This small molecule binds to this protein.
Small molecule (SMILES): C=C(O[C@H]1[C@H](O)[C@@H](CO)O[C@H](O[P](=O)(O)O[P](=O)(O)OC[C@H]2O[C@@H](n3ccc(=O)[nH]c3=O)[C@H](O)[C@@H]2O)[C@@H]1NC(C)=O)C(=O)O

Sequence of chain 1.F:
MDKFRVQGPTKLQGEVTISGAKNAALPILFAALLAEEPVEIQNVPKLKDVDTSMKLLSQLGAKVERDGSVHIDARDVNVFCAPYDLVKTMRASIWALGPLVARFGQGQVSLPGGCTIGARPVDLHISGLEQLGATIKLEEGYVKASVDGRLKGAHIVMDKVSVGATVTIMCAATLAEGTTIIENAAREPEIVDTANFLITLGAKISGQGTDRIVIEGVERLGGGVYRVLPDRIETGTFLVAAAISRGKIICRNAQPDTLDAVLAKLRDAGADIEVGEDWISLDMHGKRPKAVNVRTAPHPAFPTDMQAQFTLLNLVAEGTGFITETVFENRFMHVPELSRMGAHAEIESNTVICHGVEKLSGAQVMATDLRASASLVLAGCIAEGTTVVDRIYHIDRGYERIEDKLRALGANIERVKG

Binding-site contacts:
Ligand atom O4U contacts residue PRO121 of chain 1.F at 3.4 Å (h-bond).
Ligand atom O3 contacts residue ASP305 of chain 1.F at 3.5 Å (salt-bridge).
Ligand atom O7 contacts residue TRP95 of chain 1.F at 3.7 Å.
Ligand atom N3U contacts residue LEU124 of chain 1.F at 3.7 Å.
Ligand atom O1A contacts residue VAL163 of chain 1.F at 2.7 Å (h-bond).
Ligand atom C1E contacts residue LYS22 of chain 1.F at 3.5 Å.
Ligand atom C5U contacts residue SER162 of chain 1.F at 3.6 Å.
Ligand atom N3U contacts residue PRO121 of chain 1.F at 3.3 Å (h-bond).
Ligand atom O2A contacts residue GLY164 of chain 1.F at 3.6 Å.
Ligand atom C4U contacts residue LEU124 of chain 1.F at 3.7 Å (hydrophobic).
Ligand atom C7 contacts residue ASN23 of chain 1.F at 3.5 Å.
Ligand atom C3E contacts residue ASP305 of chain 1.F at 3.2 Å.
Ligand atom O4 contacts residue ASP305 of chain 1.F at 3.2 Å (salt-bridge).
Ligand atom O2U contacts residue LYS160 of chain 1.F at 2.9 Å.
Ligand atom O2A contacts residue SER162 of chain 1.F at 2.8 Å (h-bond).
Ligand atom O3D contacts residue PHE328 of chain 1.F at 3.7 Å.
Ligand atom O2A contacts residue VAL163 of chain 1.F at 3.7 Å.
Ligand atom O4U contacts residue VAL122 of chain 1.F at 3.4 Å.
Ligand atom O1A contacts residue SER162 of chain 1.F at 3.4 Å.
Ligand atom C4U contacts residue ASP123 of chain 1.F at 3.7 Å.
Ligand atom PA contacts residue VAL163 of chain 1.F at 3.7 Å.
Ligand atom O2D contacts residue ALA119 of chain 1.F at 2.7 Å (h-bond).
Ligand atom O3D contacts residue VAL327 of chain 1.F at 3.1 Å (h-bond).
Ligand atom O4U contacts residue HIS125 of chain 1.F at 3.7 Å.
Ligand atom O2U contacts residue PRO121 of chain 1.F at 3.6 Å.
Ligand atom O4U contacts residue ASP123 of chain 1.F at 3.6 Å.
Ligand atom O2E contacts residue LEU370 of chain 1.F at 3.5 Å.
Ligand atom N3U contacts residue ASP123 of chain 1.F at 3.0 Å (salt-bridge).
Ligand atom C4U contacts residue PRO121 of chain 1.F at 3.0 Å (hydrophobic).
Ligand atom O4 contacts residue PHE328 of chain 1.F at 3.4 Å.
Ligand atom O1E contacts residue LYS22 of chain 1.F at 3.2 Å (salt-bridge).
Ligand atom O7 contacts residue ASN23 of chain 1.F at 2.9 Å.
Ligand atom O3 contacts residue ASN23 of chain 1.F at 3.2 Å (h-bond).
Ligand atom O1B contacts residue GLY164 of chain 1.F at 3.0 Å (h-bond).
Ligand atom C5U contacts residue PRO121 of chain 1.F at 3.3 Å (hydrophobic).
Ligand atom C2U contacts residue PRO121 of chain 1.F at 3.7 Å (hydrophobic).
Ligand atom O2E contacts residue LYS22 of chain 1.F at 3.1 Å (salt-bridge).
Ligand atom O4U contacts residue LEU124 of chain 1.F at 3.1 Å (h-bond).
Ligand atom O1E contacts residue ASN23 of chain 1.F at 3.4 Å (h-bond).
Ligand atom O2B contacts residue ARG120 of chain 1.F at 3.2 Å (salt-bridge).